Sequence of chain 1.F:
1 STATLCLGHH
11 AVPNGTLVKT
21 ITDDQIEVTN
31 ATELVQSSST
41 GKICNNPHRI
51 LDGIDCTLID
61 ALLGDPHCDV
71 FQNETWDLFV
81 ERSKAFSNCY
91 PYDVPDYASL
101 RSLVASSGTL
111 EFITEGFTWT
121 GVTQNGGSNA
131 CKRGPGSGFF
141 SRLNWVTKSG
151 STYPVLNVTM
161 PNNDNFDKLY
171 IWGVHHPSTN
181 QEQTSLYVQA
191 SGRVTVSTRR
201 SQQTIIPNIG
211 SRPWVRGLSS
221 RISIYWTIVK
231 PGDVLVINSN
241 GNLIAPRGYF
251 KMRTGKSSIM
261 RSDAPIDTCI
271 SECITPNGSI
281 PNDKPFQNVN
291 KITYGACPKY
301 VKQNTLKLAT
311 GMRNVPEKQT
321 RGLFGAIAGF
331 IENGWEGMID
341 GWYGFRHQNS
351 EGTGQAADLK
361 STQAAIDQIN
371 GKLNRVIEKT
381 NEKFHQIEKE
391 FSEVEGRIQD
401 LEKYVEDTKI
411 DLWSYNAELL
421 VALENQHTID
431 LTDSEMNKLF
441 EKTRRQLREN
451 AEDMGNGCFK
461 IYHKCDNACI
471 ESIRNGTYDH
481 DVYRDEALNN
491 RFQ

Binding-site contacts:
Ligand atom O7 contacts residue ASN157 of chain 1.D at 3.7 Å.
Ligand atom C6 contacts residue THR159 of chain 1.D at 3.3 Å.
Ligand atom C7 contacts residue SER211 of chain 1.F at 4.2 Å.
Ligand atom C5 contacts residue TRP214 of chain 1.F at 3.5 Å (hydrophobic).
Ligand atom C2 contacts residue TRP214 of chain 1.F at 4.2 Å (hydrophobic).
Ligand atom O5 contacts residue ASN157 of chain 1.D at 2.4 Å (h-bond).
Ligand atom C4 contacts residue ASN157 of chain 1.D at 4.2 Å.
Ligand atom O5 contacts residue SER211 of chain 1.F at 4.3 Å.
Ligand atom C2 contacts residue TRP214 of chain 1.F at 4.0 Å (hydrophobic).
Ligand atom C7 contacts residue ASN157 of chain 1.D at 3.7 Å.
Ligand atom O5 contacts residue TRP214 of chain 1.F at 4.3 Å.
Ligand atom O5 contacts residue VAL158 of chain 1.D at 4.2 Å.
Ligand atom C2 contacts residue SER211 of chain 1.F at 3.5 Å.
Ligand atom C6 contacts residue VAL158 of chain 1.D at 4.2 Å (hydrophobic).
Ligand atom N2 contacts residue ASN157 of chain 1.D at 2.9 Å (h-bond).
Ligand atom C1 contacts residue SER211 of chain 1.F at 3.4 Å.
Ligand atom C7 contacts residue SER219 of chain 1.F at 4.2 Å.
Ligand atom O4 contacts residue GLN3 of chain 1.R at 3.8 Å.
Ligand atom C6 contacts residue TRP214 of chain 1.F at 3.3 Å (hydrophobic).
Ligand atom C4 contacts residue TRP214 of chain 1.F at 4.3 Å (hydrophobic).
Ligand atom C3 contacts residue ASN157 of chain 1.D at 3.8 Å.
Ligand atom O6 contacts residue GLN3 of chain 1.R at 4.3 Å.
Ligand atom C1 contacts residue TRP214 of chain 1.F at 4.5 Å (hydrophobic).
Ligand atom C1 contacts residue ASN157 of chain 1.D at 1.4 Å.
Ligand atom O7 contacts residue TRP214 of chain 1.F at 4.0 Å.
Ligand atom N2 contacts residue TRP214 of chain 1.F at 3.1 Å.
Ligand atom C8 contacts residue TRP214 of chain 1.F at 4.1 Å (hydrophobic).
Ligand atom O4 contacts residue TRP214 of chain 1.F at 3.7 Å.
Ligand atom C8 contacts residue SER211 of chain 1.F at 3.1 Å.
Ligand atom O6 contacts residue TRP214 of chain 1.F at 3.8 Å.
Ligand atom C5 contacts residue ASN157 of chain 1.D at 3.7 Å.
Ligand atom C5 contacts residue SER211 of chain 1.F at 4.3 Å.
Ligand atom O6 contacts residue THR159 of chain 1.D at 3.4 Å.
Ligand atom O2 contacts residue TRP214 of chain 1.F at 2.8 Å.
Ligand atom O3 contacts residue SER211 of chain 1.F at 4.4 Å.
Ligand atom C7 contacts residue TRP214 of chain 1.F at 3.5 Å (hydrophobic).
Ligand atom N2 contacts residue SER211 of chain 1.F at 3.1 Å (h-bond).
Ligand atom C8 contacts residue SER219 of chain 1.F at 3.3 Å.
Ligand atom C3 contacts residue SER211 of chain 1.F at 3.5 Å.
Ligand atom C2 contacts residue ASN157 of chain 1.D at 2.4 Å.

Sequence of chain 1.R:
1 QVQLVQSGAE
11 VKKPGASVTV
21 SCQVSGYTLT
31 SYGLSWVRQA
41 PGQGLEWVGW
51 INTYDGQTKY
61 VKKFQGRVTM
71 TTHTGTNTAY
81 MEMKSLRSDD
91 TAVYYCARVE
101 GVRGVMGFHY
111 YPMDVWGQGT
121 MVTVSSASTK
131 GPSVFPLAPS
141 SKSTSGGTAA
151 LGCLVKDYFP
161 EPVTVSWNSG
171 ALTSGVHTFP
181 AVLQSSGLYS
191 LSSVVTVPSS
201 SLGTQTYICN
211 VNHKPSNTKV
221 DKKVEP

Sequence of chain 1.D:
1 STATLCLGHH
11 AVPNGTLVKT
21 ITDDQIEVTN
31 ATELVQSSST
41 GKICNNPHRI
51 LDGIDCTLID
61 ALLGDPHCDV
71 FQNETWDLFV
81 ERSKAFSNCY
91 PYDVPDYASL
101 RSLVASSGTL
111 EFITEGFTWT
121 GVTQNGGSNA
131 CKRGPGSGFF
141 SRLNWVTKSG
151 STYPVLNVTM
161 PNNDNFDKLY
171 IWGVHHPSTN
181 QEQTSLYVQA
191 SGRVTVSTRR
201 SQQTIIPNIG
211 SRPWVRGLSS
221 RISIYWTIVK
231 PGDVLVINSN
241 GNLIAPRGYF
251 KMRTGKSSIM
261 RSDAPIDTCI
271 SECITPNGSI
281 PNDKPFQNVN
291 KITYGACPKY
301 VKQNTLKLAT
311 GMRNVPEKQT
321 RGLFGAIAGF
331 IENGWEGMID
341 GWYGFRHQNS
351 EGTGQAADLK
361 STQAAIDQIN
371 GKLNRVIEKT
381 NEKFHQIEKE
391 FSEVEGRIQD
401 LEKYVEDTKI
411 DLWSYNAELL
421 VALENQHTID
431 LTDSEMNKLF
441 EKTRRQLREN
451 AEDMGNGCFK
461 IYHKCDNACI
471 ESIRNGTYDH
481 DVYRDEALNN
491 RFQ

The small molecule below binds the protein below.
Small molecule (SMILES): CC(=O)N[C@H]1[C@H](O[C@H]2[C@H](O)[C@@H](NC(C)=O)CO[C@@H]2CO)O[C@H](CO)[C@@H](O[C@@H]2O[C@H](CO[C@H]3O[C@H](CO)[C@@H](O)[C@H](O)[C@@H]3O)[C@@H](O)[C@H](O[C@H]3O[C@H](CO)[C@@H](O)[C@H](O)[C@@H]3O[C@H]3O[C@H](CO)[C@@H](O)[C@H](O)[C@@H]3O)[C@@H]2O)[C@@H]1O